This small molecule binds to this protein.
Small molecule (SMILES): CCCCCCc1ccc(Oc2ccccc2C#N)c(O)c1

Sequence of chain 1.G:
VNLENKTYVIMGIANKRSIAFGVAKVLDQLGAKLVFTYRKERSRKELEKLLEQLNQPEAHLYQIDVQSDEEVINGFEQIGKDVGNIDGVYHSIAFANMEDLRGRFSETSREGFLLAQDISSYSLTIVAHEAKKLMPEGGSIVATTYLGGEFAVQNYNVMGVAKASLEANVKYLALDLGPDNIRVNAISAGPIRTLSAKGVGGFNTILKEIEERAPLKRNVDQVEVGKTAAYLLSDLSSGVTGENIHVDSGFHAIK

Binding-site contacts:
Ligand atom NAB contacts residue ALA121 of chain 1.G at 3.4 Å (h-bond).
Ligand atom C3 contacts residue NAP1 of chain 1.BA at 3.1 Å.
Ligand atom C12 contacts residue PHE122 of chain 1.G at 3.9 Å (hydrophobic).
Ligand atom C6 contacts residue NAP1 of chain 1.BA at 3.3 Å.
Ligand atom C11 contacts residue LEU128 of chain 1.G at 3.8 Å (hydrophobic).
Ligand atom O7 contacts residue NAP1 of chain 1.BA at 3.3 Å.
Ligand atom NAB contacts residue SER223 of chain 1.G at 3.5 Å (h-bond).
Ligand atom C6 contacts residue TYR183 of chain 1.G at 3.3 Å (hydrophobic).
Ligand atom C18 contacts residue GLY228 of chain 1.G at 3.8 Å.
Ligand atom C19 contacts residue VAL180 of chain 1.G at 3.8 Å (hydrophobic).
Ligand atom C14 contacts residue NAP1 of chain 1.BA at 3.5 Å.
Ligand atom C4 contacts residue NAP1 of chain 1.BA at 3.5 Å.
Ligand atom C8 contacts residue NAP1 of chain 1.BA at 3.9 Å.
Ligand atom C14 contacts residue TYR173 of chain 1.G at 3.8 Å (hydrophobic).
Ligand atom C1 contacts residue NAP1 of chain 1.BA at 3.4 Å.
Ligand atom C18 contacts residue ILE233 of chain 1.G at 3.8 Å (hydrophobic).
Ligand atom C13 contacts residue SER223 of chain 1.G at 3.6 Å.
Ligand atom NAB contacts residue NAP1 of chain 1.BA at 3.3 Å (h-bond).
Ligand atom C17 contacts residue TYR173 of chain 1.G at 3.6 Å (hydrophobic).
Ligand atom C16 contacts residue PHE230 of chain 1.G at 3.9 Å (hydrophobic).
Ligand atom CAD contacts residue NAP1 of chain 1.BA at 3.7 Å.
Ligand atom C10 contacts residue LEU128 of chain 1.G at 3.7 Å (hydrophobic).
Ligand atom C1 contacts residue TYR183 of chain 1.G at 3.4 Å (hydrophobic).
Ligand atom C2 contacts residue NAP1 of chain 1.BA at 3.3 Å.
Ligand atom O17 contacts residue LYS190 of chain 1.G at 3.8 Å.
Ligand atom C5 contacts residue NAP1 of chain 1.BA at 3.3 Å.
Ligand atom C16 contacts residue TYR173 of chain 1.G at 3.7 Å (hydrophobic).
Ligand atom O17 contacts residue NAP1 of chain 1.BA at 2.5 Å (h-bond).
Ligand atom O17 contacts residue TYR183 of chain 1.G at 2.5 Å (h-bond).
Ligand atom C10 contacts residue VAL227 of chain 1.G at 3.8 Å (hydrophobic).
Ligand atom CAD contacts residue ALA121 of chain 1.G at 3.6 Å (hydrophobic).
Ligand atom C9 contacts residue VAL227 of chain 1.G at 3.6 Å (hydrophobic).
Ligand atom C19 contacts residue GLY228 of chain 1.G at 3.7 Å.
Ligand atom C19 contacts residue GLN181 of chain 1.G at 3.0 Å.
Ligand atom C11 contacts residue MET186 of chain 1.G at 3.9 Å (hydrophobic).
Ligand atom C19 contacts residue VAL227 of chain 1.G at 3.9 Å (hydrophobic).
Ligand atom C4 contacts residue ALA224 of chain 1.G at 3.8 Å (hydrophobic).
Ligand atom C19 contacts residue ASN182 of chain 1.G at 3.9 Å.
Ligand atom CAD contacts residue SER223 of chain 1.G at 3.3 Å.
Ligand atom C18 contacts residue VAL227 of chain 1.G at 3.3 Å (hydrophobic).